Binding-site contacts:
Ligand atom O7 contacts residue SER77 of chain 1.K at 4.1 Å.
Ligand atom C3 contacts residue ASN78 of chain 1.K at 3.8 Å.
Ligand atom C7 contacts residue ASN78 of chain 1.K at 3.1 Å.
Ligand atom C5 contacts residue ASN78 of chain 1.K at 3.7 Å.
Ligand atom O5 contacts residue ASN78 of chain 1.K at 2.4 Å (h-bond).
Ligand atom N2 contacts residue ASN78 of chain 1.K at 2.9 Å (h-bond).
Ligand atom C8 contacts residue LEU51 of chain 1.L at 4.2 Å (hydrophobic).
Ligand atom C8 contacts residue SER77 of chain 1.K at 3.7 Å.
Ligand atom C8 contacts residue ASN78 of chain 1.K at 4.3 Å.
Ligand atom N2 contacts residue ARG76 of chain 1.K at 3.7 Å.
Ligand atom C7 contacts residue SER77 of chain 1.K at 4.3 Å.
Ligand atom C7 contacts residue ARG76 of chain 1.K at 3.8 Å.
Ligand atom C8 contacts residue ARG76 of chain 1.K at 3.3 Å.
Ligand atom C1 contacts residue ASN78 of chain 1.K at 1.4 Å.
Ligand atom O7 contacts residue ASN78 of chain 1.K at 3.0 Å (h-bond).
Ligand atom C4 contacts residue ASN78 of chain 1.K at 4.2 Å.
Ligand atom C2 contacts residue ASN78 of chain 1.K at 2.5 Å.

Sequence of chain 1.K:
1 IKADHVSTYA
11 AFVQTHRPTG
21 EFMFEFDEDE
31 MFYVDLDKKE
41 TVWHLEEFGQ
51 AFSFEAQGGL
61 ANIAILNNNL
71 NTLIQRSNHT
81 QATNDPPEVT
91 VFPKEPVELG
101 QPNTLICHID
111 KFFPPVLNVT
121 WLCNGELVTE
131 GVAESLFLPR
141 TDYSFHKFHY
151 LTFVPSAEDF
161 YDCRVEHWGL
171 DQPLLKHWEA

The protein below binds the small molecule below.
Small molecule (SMILES): CC(=O)N[C@@H]1[C@@H](O)[C@H](O)[C@@H](CO)O[C@H]1O

Sequence of chain 1.L:
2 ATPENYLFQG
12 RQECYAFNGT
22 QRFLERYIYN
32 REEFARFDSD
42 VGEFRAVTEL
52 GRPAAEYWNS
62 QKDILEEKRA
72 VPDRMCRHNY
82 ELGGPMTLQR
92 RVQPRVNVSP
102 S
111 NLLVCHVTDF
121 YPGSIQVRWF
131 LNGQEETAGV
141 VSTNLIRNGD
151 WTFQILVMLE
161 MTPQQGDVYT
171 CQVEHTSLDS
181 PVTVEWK